Binding-site contacts:
Ligand atom O3 contacts residue TYR198 of chain 1.B at 3.9 Å.
Ligand atom C21 contacts residue THR301 of chain 1.B at 3.9 Å.
Ligand atom C12 contacts residue THR301 of chain 1.B at 4.1 Å.
Ligand atom C24 contacts residue HEM1 of chain 1.F at 3.9 Å.
Ligand atom C5 contacts residue GLY296 of chain 1.B at 3.9 Å.
Ligand atom C16 contacts residue ALA110 of chain 1.B at 4.1 Å (hydrophobic).
Ligand atom C2 contacts residue SER199 of chain 1.B at 4.0 Å.
Ligand atom C20 contacts residue THR301 of chain 1.B at 4.0 Å.
Ligand atom C7 contacts residue GLU293 of chain 1.B at 3.7 Å.
Ligand atom O3 contacts residue SER199 of chain 1.B at 3.3 Å (h-bond).
Ligand atom C23 contacts residue VAL361 of chain 1.B at 4.1 Å (hydrophobic).
Ligand atom C15 contacts residue GLU293 of chain 1.B at 3.6 Å.
Ligand atom C24 contacts residue VAL361 of chain 1.B at 3.8 Å (hydrophobic).
Ligand atom C21 contacts residue HEM1 of chain 1.F at 2.9 Å.
Ligand atom C9 contacts residue ALA297 of chain 1.B at 4.1 Å (hydrophobic).
Ligand atom C1 contacts residue GLY296 of chain 1.B at 4.0 Å.
Ligand atom C23 contacts residue HEM1 of chain 1.F at 2.6 Å.
Ligand atom C9 contacts residue GLY296 of chain 1.B at 4.0 Å.
Ligand atom C25 contacts residue THR301 of chain 1.B at 3.9 Å.
Ligand atom C7 contacts residue ALA297 of chain 1.B at 4.0 Å (hydrophobic).
Ligand atom C24 contacts residue THR301 of chain 1.B at 3.8 Å.
Ligand atom C2 contacts residue VAL203 of chain 1.B at 3.8 Å (hydrophobic).
Ligand atom C6 contacts residue GLY296 of chain 1.B at 3.8 Å.
Ligand atom C20 contacts residue HEM1 of chain 1.F at 4.1 Å.
Ligand atom C24 contacts residue SER362 of chain 1.B at 3.8 Å.
Ligand atom C1 contacts residue VAL203 of chain 1.B at 3.9 Å (hydrophobic).
Ligand atom C4 contacts residue LEU102 of chain 1.B at 4.0 Å (hydrophobic).
Ligand atom C1 contacts residue GLU300 of chain 1.B at 4.1 Å.
Ligand atom N22 contacts residue HEM1 of chain 1.F at 2.0 Å.
Ligand atom N22 contacts residue THR301 of chain 1.B at 3.7 Å.
Ligand atom C18 contacts residue VAL477 of chain 1.B at 3.4 Å (hydrophobic).
Ligand atom C23 contacts residue THR301 of chain 1.B at 3.6 Å.
Ligand atom C3 contacts residue GLY296 of chain 1.B at 3.9 Å.
Ligand atom C25 contacts residue SER362 of chain 1.B at 3.9 Å.
Ligand atom O3 contacts residue ILE202 of chain 1.B at 3.8 Å.
Ligand atom C19 contacts residue LEU102 of chain 1.B at 4.1 Å (hydrophobic).
Ligand atom C16 contacts residue HEM1 of chain 1.F at 4.1 Å.
Ligand atom C19 contacts residue ILE202 of chain 1.B at 4.2 Å (hydrophobic).
Ligand atom C12 contacts residue VAL478 of chain 1.B at 4.0 Å (hydrophobic).
Ligand atom C6 contacts residue GLU293 of chain 1.B at 4.1 Å.

Sequence of chain 1.B:
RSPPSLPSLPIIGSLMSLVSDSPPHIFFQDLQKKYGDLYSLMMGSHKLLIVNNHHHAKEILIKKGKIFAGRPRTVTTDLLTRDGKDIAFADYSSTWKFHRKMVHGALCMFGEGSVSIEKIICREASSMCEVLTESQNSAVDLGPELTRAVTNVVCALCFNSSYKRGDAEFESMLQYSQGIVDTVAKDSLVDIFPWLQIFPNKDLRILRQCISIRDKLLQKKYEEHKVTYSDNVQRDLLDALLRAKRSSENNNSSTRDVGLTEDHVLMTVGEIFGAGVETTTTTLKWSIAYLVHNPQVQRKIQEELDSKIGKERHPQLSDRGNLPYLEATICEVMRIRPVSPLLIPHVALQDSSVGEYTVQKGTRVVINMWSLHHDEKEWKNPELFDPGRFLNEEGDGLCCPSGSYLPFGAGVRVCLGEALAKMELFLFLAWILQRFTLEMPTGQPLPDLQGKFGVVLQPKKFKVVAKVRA

A small-molecule ligand and the protein it binds are described below.
Small molecule (SMILES): C[C@]12CC[C@H](O)CC1=CC[C@@H]1[C@@H]2CC[C@]2(C)C(c3cccnc3)=CC[C@@H]12